Sequence of chain 1.G:
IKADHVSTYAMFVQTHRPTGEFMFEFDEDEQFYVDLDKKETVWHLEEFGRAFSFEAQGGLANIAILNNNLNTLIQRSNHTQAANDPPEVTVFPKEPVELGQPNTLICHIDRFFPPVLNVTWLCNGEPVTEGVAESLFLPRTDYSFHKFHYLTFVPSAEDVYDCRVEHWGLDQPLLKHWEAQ

This small molecule binds to this protein.
Small molecule (SMILES): CC(=O)N[C@@H]1[C@@H](O)[C@H](O)[C@@H](CO)O[C@H]1O

Binding-site contacts:
Ligand atom O5 contacts residue GLU166 of chain 1.G at 3.7 Å.
Ligand atom C2 contacts residue ASN118 of chain 1.G at 2.2 Å.
Ligand atom C5 contacts residue ASN118 of chain 1.G at 3.6 Å.
Ligand atom N2 contacts residue GLU166 of chain 1.G at 4.4 Å.
Ligand atom C8 contacts residue TRP168 of chain 1.G at 3.5 Å (hydrophobic).
Ligand atom C7 contacts residue HIS167 of chain 1.G at 4.5 Å.
Ligand atom N2 contacts residue ASN118 of chain 1.G at 2.6 Å (h-bond).
Ligand atom C3 contacts residue ASN118 of chain 1.G at 3.6 Å.
Ligand atom C8 contacts residue GLU166 of chain 1.G at 3.6 Å.
Ligand atom C1 contacts residue ASN118 of chain 1.G at 1.4 Å.
Ligand atom C8 contacts residue VAL116 of chain 1.G at 3.6 Å (hydrophobic).
Ligand atom C8 contacts residue LEU117 of chain 1.G at 4.2 Å (hydrophobic).
Ligand atom O7 contacts residue HIS167 of chain 1.G at 4.1 Å.
Ligand atom C7 contacts residue TRP168 of chain 1.G at 3.7 Å (hydrophobic).
Ligand atom C7 contacts residue GLU166 of chain 1.G at 4.2 Å.
Ligand atom C4 contacts residue ASN118 of chain 1.G at 4.0 Å.
Ligand atom C7 contacts residue ASN118 of chain 1.G at 3.3 Å.
Ligand atom O7 contacts residue TRP168 of chain 1.G at 3.9 Å.
Ligand atom O7 contacts residue ASN118 of chain 1.G at 3.6 Å (h-bond).
Ligand atom N2 contacts residue TRP168 of chain 1.G at 4.2 Å.
Ligand atom O3 contacts residue TRP168 of chain 1.G at 3.8 Å.
Ligand atom O5 contacts residue ASN118 of chain 1.G at 2.4 Å (h-bond).
Ligand atom O7 contacts residue GLU166 of chain 1.G at 3.7 Å.
Ligand atom C8 contacts residue ASN118 of chain 1.G at 4.4 Å.
Ligand atom C8 contacts residue HIS167 of chain 1.G at 3.7 Å.
Ligand atom C2 contacts residue GLU166 of chain 1.G at 3.8 Å.
Ligand atom C1 contacts residue GLU166 of chain 1.G at 3.6 Å.